A small-molecule ligand and the protein it binds are described below.
Small molecule (SMILES): N[C@@H](Cc1c[nH]c2ccccc12)C(=O)O

Binding-site contacts:
Ligand atom NE1 contacts residue GLU109 of chain 1.B at 2.8 Å (salt-bridge).
Ligand atom CB contacts residue PLP1 of chain 1.E at 3.4 Å.
Ligand atom CE2 contacts residue LEU166 of chain 1.B at 3.9 Å (hydrophobic).
Ligand atom CZ3 contacts residue PHE306 of chain 1.B at 3.5 Å (hydrophobic).
Ligand atom CD1 contacts residue HIS115 of chain 1.B at 3.9 Å.
Ligand atom C contacts residue GLY111 of chain 1.B at 3.8 Å.
Ligand atom O contacts residue HIS115 of chain 1.B at 3.8 Å.
Ligand atom N contacts residue ALA302 of chain 1.B at 3.8 Å.
Ligand atom C contacts residue ALA112 of chain 1.B at 3.7 Å (hydrophobic).
Ligand atom CH2 contacts residue PHE306 of chain 1.B at 3.6 Å (hydrophobic).
Ligand atom CA contacts residue ALA112 of chain 1.B at 3.8 Å (hydrophobic).
Ligand atom OXT contacts residue GLN114 of chain 1.B at 3.2 Å (h-bond).
Ligand atom CD1 contacts residue GLU109 of chain 1.B at 3.8 Å.
Ligand atom CZ3 contacts residue THR190 of chain 1.B at 3.9 Å.
Ligand atom C contacts residue LYS87 of chain 1.B at 3.8 Å.
Ligand atom C contacts residue HIS115 of chain 1.B at 3.7 Å.
Ligand atom O contacts residue THR110 of chain 1.B at 2.6 Å (h-bond).
Ligand atom CZ3 contacts residue LEU166 of chain 1.B at 3.9 Å (hydrophobic).
Ligand atom CA contacts residue LYS87 of chain 1.B at 3.9 Å.
Ligand atom CB contacts residue LYS87 of chain 1.B at 3.6 Å.
Ligand atom C contacts residue GLY113 of chain 1.B at 3.9 Å.
Ligand atom CZ3 contacts residue GLY233 of chain 1.B at 3.9 Å.
Ligand atom CZ2 contacts residue THR190 of chain 1.B at 3.6 Å.
Ligand atom OXT contacts residue LYS87 of chain 1.B at 3.0 Å.
Ligand atom CD2 contacts residue LEU166 of chain 1.B at 3.8 Å (hydrophobic).
Ligand atom O contacts residue ALA112 of chain 1.B at 3.5 Å (h-bond).
Ligand atom N contacts residue GLY111 of chain 1.B at 3.5 Å (h-bond).
Ligand atom N contacts residue LEU166 of chain 1.B at 3.9 Å.
Ligand atom O contacts residue GLY111 of chain 1.B at 2.8 Å (h-bond).
Ligand atom CE2 contacts residue GLU109 of chain 1.B at 3.6 Å.
Ligand atom CA contacts residue PLP1 of chain 1.E at 3.8 Å.
Ligand atom O contacts residue GLY113 of chain 1.B at 3.5 Å (h-bond).
Ligand atom CH2 contacts residue THR190 of chain 1.B at 3.5 Å.
Ligand atom C contacts residue THR110 of chain 1.B at 3.6 Å.
Ligand atom OXT contacts residue THR110 of chain 1.B at 3.8 Å.
Ligand atom CZ2 contacts residue GLU109 of chain 1.B at 3.9 Å.
Ligand atom OXT contacts residue PLP1 of chain 1.E at 3.8 Å.
Ligand atom CE3 contacts residue LEU166 of chain 1.B at 3.8 Å (hydrophobic).
Ligand atom OXT contacts residue HIS115 of chain 1.B at 2.8 Å (h-bond).
Ligand atom N contacts residue ALA112 of chain 1.B at 3.1 Å (h-bond).

Sequence of chain 1.B:
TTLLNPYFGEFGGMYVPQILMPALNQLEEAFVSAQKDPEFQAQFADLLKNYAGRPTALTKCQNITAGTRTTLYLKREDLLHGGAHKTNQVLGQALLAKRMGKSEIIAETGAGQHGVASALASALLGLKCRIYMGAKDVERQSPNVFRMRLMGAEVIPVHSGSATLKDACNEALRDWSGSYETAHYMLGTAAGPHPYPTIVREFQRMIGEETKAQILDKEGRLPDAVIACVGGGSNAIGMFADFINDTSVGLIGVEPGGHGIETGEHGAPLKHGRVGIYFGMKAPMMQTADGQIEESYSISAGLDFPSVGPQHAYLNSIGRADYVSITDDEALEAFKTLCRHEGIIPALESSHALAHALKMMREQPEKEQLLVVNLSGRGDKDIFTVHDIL